Sequence of chain 27.H:
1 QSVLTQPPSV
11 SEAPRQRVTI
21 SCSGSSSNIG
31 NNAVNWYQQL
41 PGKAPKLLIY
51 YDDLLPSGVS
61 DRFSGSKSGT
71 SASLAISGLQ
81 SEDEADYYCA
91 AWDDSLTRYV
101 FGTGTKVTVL

Binding-site contacts:
Ligand atom N2 contacts residue ASN154 of chain 27.C at 3.9 Å.
Ligand atom C7 contacts residue ASN154 of chain 27.C at 3.4 Å.
Ligand atom C8 contacts residue SER95 of chain 27.H at 3.5 Å.
Ligand atom O7 contacts residue GLY150 of chain 27.C at 2.8 Å (h-bond).
Ligand atom N2 contacts residue SER95 of chain 27.H at 2.6 Å (h-bond).
Ligand atom O3 contacts residue SER95 of chain 27.H at 3.2 Å (h-bond).
Ligand atom C1 contacts residue SER95 of chain 27.H at 3.6 Å.
Ligand atom C8 contacts residue GLY150 of chain 27.C at 3.8 Å.
Ligand atom O5 contacts residue MET151 of chain 27.C at 3.8 Å.
Ligand atom O5 contacts residue LEU96 of chain 27.H at 4.5 Å.
Ligand atom C4 contacts residue LEU96 of chain 27.H at 4.3 Å (hydrophobic).
Ligand atom O4 contacts residue LEU96 of chain 27.H at 3.2 Å.
Ligand atom C2 contacts residue ASN154 of chain 27.C at 4.0 Å.
Ligand atom O5 contacts residue ASN154 of chain 27.C at 4.0 Å.
Ligand atom N2 contacts residue LEU96 of chain 27.H at 3.6 Å.
Ligand atom C1 contacts residue ASN154 of chain 27.C at 3.1 Å.
Ligand atom O7 contacts residue MET151 of chain 27.C at 3.3 Å.
Ligand atom C8 contacts residue ASN154 of chain 27.C at 4.2 Å.
Ligand atom C2 contacts residue LEU96 of chain 27.H at 3.6 Å (hydrophobic).
Ligand atom C7 contacts residue MET151 of chain 27.C at 4.3 Å (hydrophobic).
Ligand atom C2 contacts residue MET151 of chain 27.C at 4.1 Å (hydrophobic).
Ligand atom C3 contacts residue LEU96 of chain 27.H at 4.2 Å (hydrophobic).
Ligand atom C7 contacts residue SER95 of chain 27.H at 3.5 Å.
Ligand atom O3 contacts residue LEU96 of chain 27.H at 4.1 Å.
Ligand atom C7 contacts residue GLY150 of chain 27.C at 3.7 Å.
Ligand atom O7 contacts residue ASN154 of chain 27.C at 2.9 Å (h-bond).
Ligand atom C3 contacts residue SER95 of chain 27.H at 3.2 Å.
Ligand atom C1 contacts residue MET151 of chain 27.C at 3.6 Å (hydrophobic).
Ligand atom C1 contacts residue LEU96 of chain 27.H at 3.9 Å (hydrophobic).
Ligand atom C8 contacts residue ASP94 of chain 27.H at 3.5 Å.
Ligand atom O7 contacts residue HIS148 of chain 27.C at 4.0 Å.
Ligand atom C2 contacts residue SER95 of chain 27.H at 3.4 Å.

The small molecule below binds the protein below.
Small molecule (SMILES): CC(=O)N[C@H]1[C@H](O[C@H]2[C@H](O)[C@@H](NC(C)=O)CO[C@@H]2CO)O[C@H](CO)[C@@H](O)[C@@H]1O

Sequence of chain 27.C:
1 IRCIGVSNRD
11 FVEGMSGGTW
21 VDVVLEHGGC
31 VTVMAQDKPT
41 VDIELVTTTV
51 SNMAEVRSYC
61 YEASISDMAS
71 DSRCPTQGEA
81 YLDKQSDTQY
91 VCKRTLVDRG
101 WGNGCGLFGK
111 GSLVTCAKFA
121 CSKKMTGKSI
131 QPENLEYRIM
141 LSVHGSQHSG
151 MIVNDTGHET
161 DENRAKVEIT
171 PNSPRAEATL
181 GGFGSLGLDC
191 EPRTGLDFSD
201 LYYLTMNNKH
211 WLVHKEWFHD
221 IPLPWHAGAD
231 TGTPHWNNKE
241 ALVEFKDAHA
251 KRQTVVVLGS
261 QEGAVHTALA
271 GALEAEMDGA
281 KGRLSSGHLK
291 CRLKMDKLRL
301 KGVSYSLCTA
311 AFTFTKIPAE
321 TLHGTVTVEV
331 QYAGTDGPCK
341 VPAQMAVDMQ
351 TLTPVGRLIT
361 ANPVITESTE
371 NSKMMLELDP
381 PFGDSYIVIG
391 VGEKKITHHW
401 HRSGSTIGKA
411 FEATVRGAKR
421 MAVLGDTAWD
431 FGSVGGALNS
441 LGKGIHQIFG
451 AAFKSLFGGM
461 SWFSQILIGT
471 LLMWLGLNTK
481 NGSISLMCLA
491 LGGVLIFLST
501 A